A small-molecule ligand and the protein it binds are described below.
Small molecule (SMILES): O=c1cc(-c2ccccc2)[nH]c(=O)[nH]1

Sequence of chain 1.B:
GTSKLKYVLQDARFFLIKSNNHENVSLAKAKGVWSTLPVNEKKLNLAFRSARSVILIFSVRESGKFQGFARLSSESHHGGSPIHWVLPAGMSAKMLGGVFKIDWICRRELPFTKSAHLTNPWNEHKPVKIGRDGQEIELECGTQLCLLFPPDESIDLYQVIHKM

Binding-site contacts:
Ligand atom CAF contacts residue SER52 of chain 1.B at 3.3 Å.
Ligand atom CAN contacts residue SER52 of chain 1.B at 3.7 Å.
Ligand atom CAN contacts residue ASP150 of chain 1.B at 3.8 Å.
Ligand atom CAK contacts residue SER52 of chain 1.B at 3.8 Å.
Ligand atom CAD contacts residue LEU113 of chain 1.B at 4.1 Å (hydrophobic).
Ligand atom CAN contacts residue THR53 of chain 1.B at 4.0 Å.
Ligand atom OAA contacts residue ARG78 of chain 1.B at 2.8 Å (salt-bridge).
Ligand atom OAB contacts residue ILE34 of chain 1.B at 3.7 Å.
Ligand atom CAL contacts residue SER52 of chain 1.B at 3.7 Å.
Ligand atom CAM contacts residue ASP150 of chain 1.B at 3.7 Å.
Ligand atom NAI contacts residue TRP51 of chain 1.B at 3.3 Å.
Ligand atom CAD contacts residue TRP102 of chain 1.B at 3.5 Å (hydrophobic).
Ligand atom OAA contacts residue LYS35 of chain 1.B at 3.4 Å (salt-bridge).
Ligand atom CAC contacts residue LEU113 of chain 1.B at 3.4 Å (hydrophobic).
Ligand atom CAM contacts residue LYS35 of chain 1.B at 3.1 Å.
Ligand atom CAC contacts residue TRP102 of chain 1.B at 3.5 Å (hydrophobic).
Ligand atom CAD contacts residue ASN41 of chain 1.B at 3.9 Å.
Ligand atom NAI contacts residue SER52 of chain 1.B at 2.9 Å (h-bond).
Ligand atom CAM contacts residue ARG78 of chain 1.B at 4.1 Å.
Ligand atom CAC contacts residue ASN41 of chain 1.B at 3.5 Å.
Ligand atom NAJ contacts residue LYS35 of chain 1.B at 3.0 Å (salt-bridge).
Ligand atom CAD contacts residue SER52 of chain 1.B at 4.1 Å.
Ligand atom CAK contacts residue LEU113 of chain 1.B at 3.9 Å (hydrophobic).
Ligand atom CAG contacts residue LEU113 of chain 1.B at 3.8 Å (hydrophobic).
Ligand atom CAN contacts residue TRP51 of chain 1.B at 3.6 Å (hydrophobic).
Ligand atom CAG contacts residue MET108 of chain 1.B at 4.1 Å (hydrophobic).
Ligand atom CAH contacts residue LYS35 of chain 1.B at 3.8 Å.
Ligand atom NAI contacts residue THR53 of chain 1.B at 3.9 Å.
Ligand atom CAE contacts residue PRO105 of chain 1.B at 3.8 Å (hydrophobic).
Ligand atom OAB contacts residue TRP51 of chain 1.B at 3.0 Å (h-bond).
Ligand atom OAB contacts residue SER52 of chain 1.B at 3.7 Å.
Ligand atom OAA contacts residue ASP150 of chain 1.B at 3.7 Å.
Ligand atom CAE contacts residue ASN41 of chain 1.B at 3.8 Å.
Ligand atom CAE contacts residue LEU113 of chain 1.B at 3.5 Å (hydrophobic).
Ligand atom CAN contacts residue LYS35 of chain 1.B at 3.6 Å.
Ligand atom CAL contacts residue TRP51 of chain 1.B at 3.8 Å (hydrophobic).
Ligand atom NAJ contacts residue ASP150 of chain 1.B at 3.0 Å (salt-bridge).
Ligand atom OAB contacts residue THR53 of chain 1.B at 3.4 Å.
Ligand atom OAB contacts residue ASP150 of chain 1.B at 3.7 Å.
Ligand atom CAF contacts residue TRP51 of chain 1.B at 3.8 Å (hydrophobic).